Sequence of chain 1.B:
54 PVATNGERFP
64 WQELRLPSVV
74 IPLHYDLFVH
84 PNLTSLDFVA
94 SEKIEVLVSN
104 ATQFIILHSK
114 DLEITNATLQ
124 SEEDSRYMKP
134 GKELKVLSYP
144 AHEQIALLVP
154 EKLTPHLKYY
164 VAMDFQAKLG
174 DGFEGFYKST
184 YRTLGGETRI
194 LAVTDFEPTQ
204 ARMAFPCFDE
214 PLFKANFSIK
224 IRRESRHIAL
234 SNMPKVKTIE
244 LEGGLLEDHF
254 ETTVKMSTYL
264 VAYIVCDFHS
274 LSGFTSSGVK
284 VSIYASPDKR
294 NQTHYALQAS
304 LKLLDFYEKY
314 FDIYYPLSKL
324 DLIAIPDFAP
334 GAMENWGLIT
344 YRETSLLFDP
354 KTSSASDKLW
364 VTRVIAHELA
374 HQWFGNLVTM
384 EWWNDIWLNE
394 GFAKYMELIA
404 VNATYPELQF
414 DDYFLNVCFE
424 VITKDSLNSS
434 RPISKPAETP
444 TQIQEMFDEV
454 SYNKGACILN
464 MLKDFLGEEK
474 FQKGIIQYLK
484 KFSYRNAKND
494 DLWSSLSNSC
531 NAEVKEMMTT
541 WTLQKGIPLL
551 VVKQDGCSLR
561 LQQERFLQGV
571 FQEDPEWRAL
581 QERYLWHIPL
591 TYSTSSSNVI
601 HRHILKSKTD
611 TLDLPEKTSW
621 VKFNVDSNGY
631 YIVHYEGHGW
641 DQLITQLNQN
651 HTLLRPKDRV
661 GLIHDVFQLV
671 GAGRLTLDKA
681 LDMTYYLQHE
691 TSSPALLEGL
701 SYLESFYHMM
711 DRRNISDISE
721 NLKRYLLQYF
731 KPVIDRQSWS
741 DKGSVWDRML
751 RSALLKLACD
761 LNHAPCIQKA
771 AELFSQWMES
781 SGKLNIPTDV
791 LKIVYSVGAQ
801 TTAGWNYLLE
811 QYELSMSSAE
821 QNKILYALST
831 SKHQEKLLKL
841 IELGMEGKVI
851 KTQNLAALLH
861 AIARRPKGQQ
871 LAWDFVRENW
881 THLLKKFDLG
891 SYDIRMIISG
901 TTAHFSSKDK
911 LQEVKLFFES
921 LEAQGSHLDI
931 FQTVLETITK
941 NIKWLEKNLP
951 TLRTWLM

A protein and the small-molecule ligand that binds it are described below.
Small molecule (SMILES): CC(=O)N[C@H]1[C@H](O[C@H]2[C@H](O)[C@@H](NC(C)=O)CO[C@@H]2CO)O[C@H](CO)[C@@H](O[C@@H]2O[C@H](CO[C@H]3O[C@H](CO)[C@@H](O)[C@H](O)[C@@H]3O)[C@@H](O)[C@H](O[C@H]3O[C@H](CO)[C@@H](O)[C@H](O)[C@@H]3O)[C@@H]2O)[C@@H]1O

Binding-site contacts:
Ligand atom C7 contacts residue LEU248 of chain 1.B at 3.5 Å (hydrophobic).
Ligand atom C2 contacts residue ASN85 of chain 1.B at 2.5 Å.
Ligand atom O7 contacts residue LEU248 of chain 1.B at 3.5 Å.
Ligand atom O5 contacts residue ASN85 of chain 1.B at 2.4 Å (h-bond).
Ligand atom O5 contacts residue SER88 of chain 1.B at 4.3 Å.
Ligand atom C8 contacts residue ASN85 of chain 1.B at 4.1 Å.
Ligand atom O6 contacts residue SER88 of chain 1.B at 3.9 Å.
Ligand atom C4 contacts residue GLU227 of chain 1.B at 4.4 Å.
Ligand atom C8 contacts residue LEU248 of chain 1.B at 3.6 Å (hydrophobic).
Ligand atom C4 contacts residue ASN85 of chain 1.B at 4.2 Å.
Ligand atom O3 contacts residue LEU248 of chain 1.B at 4.1 Å.
Ligand atom C7 contacts residue GLU227 of chain 1.B at 3.9 Å.
Ligand atom C3 contacts residue GLU227 of chain 1.B at 3.2 Å.
Ligand atom O6 contacts residue ASN85 of chain 1.B at 4.3 Å.
Ligand atom C7 contacts residue ASN85 of chain 1.B at 2.9 Å.
Ligand atom C8 contacts residue HIS83 of chain 1.B at 4.0 Å.
Ligand atom C8 contacts residue GLU227 of chain 1.B at 3.4 Å.
Ligand atom C8 contacts residue ARG226 of chain 1.B at 3.9 Å.
Ligand atom C2 contacts residue GLU227 of chain 1.B at 3.4 Å.
Ligand atom C3 contacts residue ASN85 of chain 1.B at 3.8 Å.
Ligand atom O7 contacts residue HIS83 of chain 1.B at 3.0 Å (h-bond).
Ligand atom O3 contacts residue GLU227 of chain 1.B at 3.9 Å.
Ligand atom N2 contacts residue ASN85 of chain 1.B at 2.8 Å (h-bond).
Ligand atom O6 contacts residue GLY246 of chain 1.B at 4.1 Å.
Ligand atom C1 contacts residue GLU227 of chain 1.B at 3.7 Å.
Ligand atom C7 contacts residue HIS83 of chain 1.B at 3.9 Å.
Ligand atom C1 contacts residue ASN85 of chain 1.B at 1.4 Å.
Ligand atom N2 contacts residue LEU248 of chain 1.B at 3.9 Å.
Ligand atom C5 contacts residue ASN85 of chain 1.B at 3.6 Å.
Ligand atom C8 contacts residue PRO84 of chain 1.B at 4.0 Å (hydrophobic).
Ligand atom O7 contacts residue ASN85 of chain 1.B at 2.7 Å (h-bond).
Ligand atom C5 contacts residue THR87 of chain 1.B at 4.5 Å.
Ligand atom N2 contacts residue GLU227 of chain 1.B at 2.9 Å (salt-bridge).